Binding-site contacts:
Ligand atom C5 contacts residue ASN55 of chain 1.B at 3.7 Å.
Ligand atom C4 contacts residue ASN55 of chain 1.B at 4.2 Å.
Ligand atom O5 contacts residue ASN55 of chain 1.B at 2.4 Å (h-bond).
Ligand atom C3 contacts residue ASN55 of chain 1.B at 3.8 Å.
Ligand atom C7 contacts residue ASN55 of chain 1.B at 3.6 Å.
Ligand atom C1 contacts residue ASN55 of chain 1.B at 1.4 Å.
Ligand atom C8 contacts residue ASN55 of chain 1.B at 4.0 Å.
Ligand atom C2 contacts residue ASN55 of chain 1.B at 2.4 Å.
Ligand atom O7 contacts residue ASN55 of chain 1.B at 4.5 Å.
Ligand atom O7 contacts residue GLN342 of chain 1.B at 3.7 Å.
Ligand atom N2 contacts residue ASN55 of chain 1.B at 2.9 Å (h-bond).
Ligand atom N2 contacts residue GLN342 of chain 1.B at 4.4 Å.
Ligand atom O6 contacts residue THR57 of chain 1.B at 4.5 Å.
Ligand atom C6 contacts residue THR57 of chain 1.B at 4.4 Å.
Ligand atom O5 contacts residue THR57 of chain 1.B at 4.4 Å.
Ligand atom C7 contacts residue GLN342 of chain 1.B at 4.4 Å.

A small-molecule ligand and the protein it binds are described below.
Small molecule (SMILES): CC(=O)N[C@@H]1[C@@H](O)[C@H](O)[C@@H](CO)O[C@H]1O

Sequence of chain 1.B:
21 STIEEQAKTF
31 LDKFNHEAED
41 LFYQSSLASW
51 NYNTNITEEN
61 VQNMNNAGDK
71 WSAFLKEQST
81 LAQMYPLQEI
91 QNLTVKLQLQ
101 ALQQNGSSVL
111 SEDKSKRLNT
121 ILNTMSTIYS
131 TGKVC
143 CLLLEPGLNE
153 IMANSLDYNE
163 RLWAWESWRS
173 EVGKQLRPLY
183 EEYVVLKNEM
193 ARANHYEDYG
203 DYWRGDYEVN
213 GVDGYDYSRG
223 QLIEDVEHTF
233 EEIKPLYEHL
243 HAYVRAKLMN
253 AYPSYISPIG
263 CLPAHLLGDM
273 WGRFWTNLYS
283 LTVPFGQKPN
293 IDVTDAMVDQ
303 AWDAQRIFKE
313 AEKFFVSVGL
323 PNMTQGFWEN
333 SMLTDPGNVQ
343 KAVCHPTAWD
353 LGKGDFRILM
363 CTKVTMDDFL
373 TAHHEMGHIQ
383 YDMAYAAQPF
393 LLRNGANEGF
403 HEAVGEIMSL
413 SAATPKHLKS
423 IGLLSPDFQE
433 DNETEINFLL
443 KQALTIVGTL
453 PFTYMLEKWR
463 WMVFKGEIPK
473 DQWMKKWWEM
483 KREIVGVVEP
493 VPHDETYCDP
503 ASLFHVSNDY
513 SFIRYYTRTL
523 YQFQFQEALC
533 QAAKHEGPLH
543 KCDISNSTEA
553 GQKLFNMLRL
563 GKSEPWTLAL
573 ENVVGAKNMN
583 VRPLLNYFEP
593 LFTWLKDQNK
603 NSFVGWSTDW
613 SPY